Sequence of chain 2.A:
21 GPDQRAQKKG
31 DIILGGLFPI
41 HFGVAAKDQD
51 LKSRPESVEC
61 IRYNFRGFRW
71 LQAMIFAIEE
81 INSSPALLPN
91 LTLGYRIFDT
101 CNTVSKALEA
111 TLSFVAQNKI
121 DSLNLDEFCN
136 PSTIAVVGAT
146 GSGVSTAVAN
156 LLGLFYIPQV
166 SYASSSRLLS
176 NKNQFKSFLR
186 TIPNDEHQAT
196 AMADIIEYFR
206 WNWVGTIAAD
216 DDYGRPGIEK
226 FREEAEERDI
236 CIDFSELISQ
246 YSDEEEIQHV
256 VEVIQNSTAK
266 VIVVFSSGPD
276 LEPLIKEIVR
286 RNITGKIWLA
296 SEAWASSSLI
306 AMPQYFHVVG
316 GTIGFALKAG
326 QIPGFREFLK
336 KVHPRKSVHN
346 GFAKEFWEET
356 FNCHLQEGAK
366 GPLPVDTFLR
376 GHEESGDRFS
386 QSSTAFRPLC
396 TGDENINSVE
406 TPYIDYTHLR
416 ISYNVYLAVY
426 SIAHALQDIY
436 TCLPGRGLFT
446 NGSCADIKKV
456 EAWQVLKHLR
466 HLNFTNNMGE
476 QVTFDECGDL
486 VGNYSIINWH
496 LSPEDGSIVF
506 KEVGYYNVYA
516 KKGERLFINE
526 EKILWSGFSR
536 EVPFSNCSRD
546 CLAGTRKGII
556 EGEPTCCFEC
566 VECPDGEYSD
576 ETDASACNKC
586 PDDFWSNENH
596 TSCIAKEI

This protein binds this small molecule.
Small molecule (SMILES): CC(=O)N[C@@H]1[C@@H](O)[C@H](O)[C@@H](CO)O[C@H]1O

Binding-site contacts:
Ligand atom C7 contacts residue THR596 of chain 2.A at 3.7 Å.
Ligand atom O7 contacts residue THR596 of chain 2.A at 3.5 Å.
Ligand atom O5 contacts residue ASN594 of chain 2.A at 2.3 Å (h-bond).
Ligand atom C5 contacts residue ASN594 of chain 2.A at 3.6 Å.
Ligand atom C3 contacts residue ASN594 of chain 2.A at 3.8 Å.
Ligand atom C8 contacts residue THR596 of chain 2.A at 3.8 Å.
Ligand atom C4 contacts residue ASN594 of chain 2.A at 4.2 Å.
Ligand atom C1 contacts residue ASN594 of chain 2.A at 1.4 Å.
Ligand atom O7 contacts residue ASN594 of chain 2.A at 4.1 Å.
Ligand atom C2 contacts residue ASN594 of chain 2.A at 2.4 Å.
Ligand atom N2 contacts residue THR596 of chain 2.A at 4.5 Å.
Ligand atom C7 contacts residue ASN594 of chain 2.A at 3.8 Å.
Ligand atom N2 contacts residue ASN594 of chain 2.A at 3.0 Å (h-bond).